Sequence of chain 37.A:
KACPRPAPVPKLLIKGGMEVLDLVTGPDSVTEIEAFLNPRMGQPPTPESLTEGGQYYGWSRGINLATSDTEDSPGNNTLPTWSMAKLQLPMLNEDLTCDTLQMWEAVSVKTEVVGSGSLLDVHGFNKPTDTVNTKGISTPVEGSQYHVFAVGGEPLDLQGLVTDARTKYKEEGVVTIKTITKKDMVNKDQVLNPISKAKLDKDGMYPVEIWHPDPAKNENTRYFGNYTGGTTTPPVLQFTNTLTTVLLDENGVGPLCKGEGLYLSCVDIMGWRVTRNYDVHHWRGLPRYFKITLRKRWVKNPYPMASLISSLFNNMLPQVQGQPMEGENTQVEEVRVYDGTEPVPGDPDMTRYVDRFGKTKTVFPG

Binding-site contacts:
Ligand atom O4 contacts residue VAL296 of chain 37.A at 3.9 Å.
Ligand atom C11 contacts residue ASP85 of chain 37.B at 4.0 Å.
Ligand atom C1 contacts residue ARG77 of chain 37.A at 3.6 Å.
Ligand atom O10 contacts residue THR291 of chain 37.A at 4.3 Å.
Ligand atom C1 contacts residue SER89 of chain 37.A at 3.5 Å.
Ligand atom O1A contacts residue LYS186 of chain 37.A at 2.8 Å (salt-bridge).
Ligand atom O1B contacts residue SER89 of chain 37.A at 3.1 Å (h-bond).
Ligand atom C1 contacts residue GLY78 of chain 37.A at 3.7 Å.
Ligand atom C4 contacts residue HIS298 of chain 37.A at 3.2 Å.
Ligand atom O1A contacts residue GLY78 of chain 37.A at 3.2 Å (h-bond).
Ligand atom C3 contacts residue VAL296 of chain 37.A at 3.7 Å (hydrophobic).
Ligand atom O6 contacts residue ASN93 of chain 37.A at 3.0 Å (h-bond).
Ligand atom O1A contacts residue ARG77 of chain 37.A at 3.2 Å (salt-bridge).
Ligand atom C3 contacts residue GLY78 of chain 37.A at 3.6 Å.
Ligand atom O4 contacts residue ASN80 of chain 37.A at 4.3 Å.
Ligand atom C3 contacts residue HIS298 of chain 37.A at 3.6 Å.
Ligand atom O4 contacts residue HIS298 of chain 37.A at 2.7 Å (h-bond).
Ligand atom C2 contacts residue GLY78 of chain 37.A at 3.9 Å.
Ligand atom C4 contacts residue GLY78 of chain 37.A at 3.4 Å.
Ligand atom C5 contacts residue TYR72 of chain 37.A at 3.9 Å (hydrophobic).
Ligand atom O8 contacts residue ARG77 of chain 37.A at 3.2 Å (salt-bridge).
Ligand atom O1B contacts residue TYR72 of chain 37.A at 4.1 Å.
Ligand atom O1A contacts residue TYR72 of chain 37.A at 3.5 Å.
Ligand atom C6 contacts residue TYR72 of chain 37.A at 4.0 Å (hydrophobic).
Ligand atom C6 contacts residue ASN93 of chain 37.A at 3.0 Å.
Ligand atom O3 contacts residue GLY78 of chain 37.A at 3.3 Å.
Ligand atom O4 contacts residue THR291 of chain 37.A at 3.5 Å.
Ligand atom N5 contacts residue TYR72 of chain 37.A at 3.4 Å (h-bond).
Ligand atom C4 contacts residue TYR72 of chain 37.A at 3.8 Å (hydrophobic).
Ligand atom O4 contacts residue GLY78 of chain 37.A at 3.1 Å.
Ligand atom C4 contacts residue ASN93 of chain 37.A at 4.2 Å.
Ligand atom O1A contacts residue HIS298 of chain 37.A at 3.9 Å.
Ligand atom C5 contacts residue ASN93 of chain 37.A at 3.6 Å.
Ligand atom O1B contacts residue ARG77 of chain 37.A at 2.9 Å (salt-bridge).
Ligand atom C3 contacts residue GLY78 of chain 37.A at 4.0 Å.
Ligand atom C1 contacts residue LYS186 of chain 37.A at 3.9 Å.
Ligand atom O8 contacts residue TYR72 of chain 37.A at 4.3 Å.
Ligand atom C1 contacts residue TYR72 of chain 37.A at 4.1 Å (hydrophobic).
Ligand atom O4 contacts residue ILE79 of chain 37.A at 4.0 Å.
Ligand atom O1A contacts residue SER89 of chain 37.A at 3.1 Å (h-bond).

Sequence of chain 37.B:
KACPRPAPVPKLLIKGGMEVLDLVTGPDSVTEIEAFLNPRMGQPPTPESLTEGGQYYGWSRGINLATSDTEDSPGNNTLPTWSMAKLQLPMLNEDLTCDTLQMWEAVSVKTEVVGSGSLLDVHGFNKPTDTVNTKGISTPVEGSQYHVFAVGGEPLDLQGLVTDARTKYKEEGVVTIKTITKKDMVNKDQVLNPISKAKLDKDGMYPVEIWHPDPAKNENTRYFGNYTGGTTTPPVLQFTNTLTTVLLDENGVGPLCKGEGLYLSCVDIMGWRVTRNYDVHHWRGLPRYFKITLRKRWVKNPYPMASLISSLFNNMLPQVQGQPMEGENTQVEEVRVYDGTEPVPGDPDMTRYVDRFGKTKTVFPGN

A small-molecule ligand and the protein it binds are described below.
Small molecule (SMILES): CC(=O)N[C@@H]1[C@@H](O[C@@H]2O[C@H](CO)[C@H](O)[C@H](O[C@]3(C(=O)O)C[C@H](O)[C@@H](NC(C)=O)[C@H]([C@H](O)[C@H](O)CO)O3)[C@H]2O)[C@H](O)[C@@H](CO[C@]2(C(=O)O)C[C@H](O)[C@@H](NC(C)=O)[C@H]([C@H](O)[C@H](O)CO)O2)O[C@H]1O